The small molecule below binds the protein below.
Small molecule (SMILES): CC(=O)N[C@H]1[C@H](O[C@H]2[C@H](O)[C@@H](NC(C)=O)CO[C@@H]2CO)O[C@H](CO)[C@@H](O[C@@H]2O[C@H](CO)[C@@H](O)[C@H](O)[C@@H]2O)[C@@H]1O

Binding-site contacts:
Ligand atom C8 contacts residue GLU415 of chain 1.B at 3.8 Å.
Ligand atom C3 contacts residue ASN414 of chain 1.B at 3.8 Å.
Ligand atom C5 contacts residue ASN414 of chain 1.B at 3.7 Å.
Ligand atom C1 contacts residue ASN414 of chain 1.B at 1.4 Å.
Ligand atom C8 contacts residue TRP576 of chain 1.B at 4.0 Å (hydrophobic).
Ligand atom C7 contacts residue ASN414 of chain 1.B at 3.4 Å.
Ligand atom C4 contacts residue ASN414 of chain 1.B at 4.2 Å.
Ligand atom O7 contacts residue ASN414 of chain 1.B at 3.6 Å (h-bond).
Ligand atom C2 contacts residue ASN414 of chain 1.B at 2.4 Å.
Ligand atom O5 contacts residue ASN414 of chain 1.B at 2.4 Å (h-bond).
Ligand atom N2 contacts residue GLU415 of chain 1.B at 4.3 Å.
Ligand atom O7 contacts residue TRP576 of chain 1.B at 4.5 Å.
Ligand atom C8 contacts residue ASN414 of chain 1.B at 4.3 Å.
Ligand atom C8 contacts residue PHE267 of chain 1.B at 3.7 Å (hydrophobic).
Ligand atom N2 contacts residue ASN414 of chain 1.B at 2.9 Å (h-bond).

Sequence of chain 1.B:
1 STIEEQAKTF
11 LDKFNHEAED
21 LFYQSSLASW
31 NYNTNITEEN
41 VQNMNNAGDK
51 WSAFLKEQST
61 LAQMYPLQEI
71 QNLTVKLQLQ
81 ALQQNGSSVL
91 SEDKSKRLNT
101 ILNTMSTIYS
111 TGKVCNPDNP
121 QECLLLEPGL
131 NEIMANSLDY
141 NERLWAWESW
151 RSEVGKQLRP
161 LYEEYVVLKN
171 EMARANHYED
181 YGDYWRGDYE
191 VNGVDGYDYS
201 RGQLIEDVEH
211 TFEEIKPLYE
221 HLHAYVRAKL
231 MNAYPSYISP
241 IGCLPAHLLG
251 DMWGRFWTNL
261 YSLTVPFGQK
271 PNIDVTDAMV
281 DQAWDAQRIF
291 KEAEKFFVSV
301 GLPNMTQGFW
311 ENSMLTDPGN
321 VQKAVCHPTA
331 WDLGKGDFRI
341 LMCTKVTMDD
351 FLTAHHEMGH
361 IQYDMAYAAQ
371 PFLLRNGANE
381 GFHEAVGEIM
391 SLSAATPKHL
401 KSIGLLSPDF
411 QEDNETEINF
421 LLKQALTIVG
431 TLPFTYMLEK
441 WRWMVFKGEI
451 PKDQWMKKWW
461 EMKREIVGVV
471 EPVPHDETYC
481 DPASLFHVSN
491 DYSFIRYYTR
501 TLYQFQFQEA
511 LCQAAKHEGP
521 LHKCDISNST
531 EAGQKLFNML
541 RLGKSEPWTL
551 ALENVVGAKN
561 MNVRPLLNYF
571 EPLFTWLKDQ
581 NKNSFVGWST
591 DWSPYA